Binding-site contacts:
Ligand atom O contacts residue THR96 of chain 1.C at 3.3 Å (h-bond).
Ligand atom OD2 contacts residue THR16 of chain 1.C at 3.0 Å (h-bond).
Ligand atom N contacts residue SER255 of chain 1.A at 3.9 Å.
Ligand atom OD1 contacts residue MET122 of chain 1.C at 4.0 Å.
Ligand atom OD2 contacts residue ALA121 of chain 1.C at 3.6 Å.
Ligand atom CG contacts residue THR96 of chain 1.C at 2.9 Å.
Ligand atom OD1 contacts residue THR96 of chain 1.C at 2.6 Å (h-bond).
Ligand atom CA contacts residue GLN64 of chain 1.C at 4.0 Å.
Ligand atom OD1 contacts residue THR16 of chain 1.C at 3.2 Å (h-bond).
Ligand atom C contacts residue THR16 of chain 1.C at 4.3 Å.
Ligand atom O contacts residue SER63 of chain 1.C at 2.5 Å (h-bond).
Ligand atom OXT contacts residue SER63 of chain 1.C at 2.8 Å (h-bond).
Ligand atom CB contacts residue THR96 of chain 1.C at 3.5 Å.
Ligand atom C contacts residue GLY95 of chain 1.C at 3.5 Å.
Ligand atom OXT contacts residue THR16 of chain 1.C at 3.9 Å.
Ligand atom C contacts residue SER63 of chain 1.C at 3.5 Å.
Ligand atom OXT contacts residue ALA62 of chain 1.C at 3.4 Å.
Ligand atom C contacts residue ASP97 of chain 1.C at 3.9 Å.
Ligand atom O contacts residue GLY95 of chain 1.C at 3.3 Å.
Ligand atom CG contacts residue ALA121 of chain 1.C at 3.8 Å (hydrophobic).
Ligand atom C contacts residue GLY15 of chain 1.C at 4.2 Å.
Ligand atom OD2 contacts residue GLY15 of chain 1.C at 4.0 Å.
Ligand atom OXT contacts residue GLN64 of chain 1.C at 3.8 Å.
Ligand atom OD2 contacts residue THR96 of chain 1.C at 3.0 Å (h-bond).
Ligand atom N contacts residue GLN64 of chain 1.C at 3.0 Å (h-bond).
Ligand atom C contacts residue THR96 of chain 1.C at 4.0 Å.
Ligand atom C contacts residue GLN64 of chain 1.C at 3.7 Å.
Ligand atom CG contacts residue THR16 of chain 1.C at 2.8 Å.
Ligand atom OD1 contacts residue ALA121 of chain 1.C at 3.2 Å (h-bond).
Ligand atom O contacts residue ASP97 of chain 1.C at 3.0 Å (salt-bridge).
Ligand atom CB contacts residue THR16 of chain 1.C at 3.2 Å.
Ligand atom CB contacts residue ASP97 of chain 1.C at 3.5 Å.
Ligand atom CA contacts residue ASP97 of chain 1.C at 3.7 Å.
Ligand atom OXT contacts residue GLY15 of chain 1.C at 3.3 Å.
Ligand atom OXT contacts residue ALA32 of chain 1.C at 4.0 Å.
Ligand atom OD2 contacts residue GLY95 of chain 1.C at 3.3 Å.
Ligand atom O contacts residue GLN64 of chain 1.C at 3.9 Å.
Ligand atom N contacts residue ASP97 of chain 1.C at 2.9 Å (salt-bridge).
Ligand atom OXT contacts residue GLY95 of chain 1.C at 3.4 Å.
Ligand atom CA contacts residue THR16 of chain 1.C at 3.3 Å.

Sequence of chain 1.C:
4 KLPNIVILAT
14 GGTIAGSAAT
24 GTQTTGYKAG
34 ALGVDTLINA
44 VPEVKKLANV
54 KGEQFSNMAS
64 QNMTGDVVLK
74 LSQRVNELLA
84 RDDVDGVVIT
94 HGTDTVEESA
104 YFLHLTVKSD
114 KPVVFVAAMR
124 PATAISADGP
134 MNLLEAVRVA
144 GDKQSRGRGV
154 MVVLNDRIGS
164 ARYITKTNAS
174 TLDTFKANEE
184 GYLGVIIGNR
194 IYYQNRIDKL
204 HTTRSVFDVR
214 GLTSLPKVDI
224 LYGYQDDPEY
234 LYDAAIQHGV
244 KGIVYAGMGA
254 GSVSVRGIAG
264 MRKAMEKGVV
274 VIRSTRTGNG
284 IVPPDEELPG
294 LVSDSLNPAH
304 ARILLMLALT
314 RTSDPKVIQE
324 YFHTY

A protein and the small-molecule ligand that binds it are described below.
Small molecule (SMILES): N[C@@H](CC(=O)O)C(=O)O

Sequence of chain 1.A:
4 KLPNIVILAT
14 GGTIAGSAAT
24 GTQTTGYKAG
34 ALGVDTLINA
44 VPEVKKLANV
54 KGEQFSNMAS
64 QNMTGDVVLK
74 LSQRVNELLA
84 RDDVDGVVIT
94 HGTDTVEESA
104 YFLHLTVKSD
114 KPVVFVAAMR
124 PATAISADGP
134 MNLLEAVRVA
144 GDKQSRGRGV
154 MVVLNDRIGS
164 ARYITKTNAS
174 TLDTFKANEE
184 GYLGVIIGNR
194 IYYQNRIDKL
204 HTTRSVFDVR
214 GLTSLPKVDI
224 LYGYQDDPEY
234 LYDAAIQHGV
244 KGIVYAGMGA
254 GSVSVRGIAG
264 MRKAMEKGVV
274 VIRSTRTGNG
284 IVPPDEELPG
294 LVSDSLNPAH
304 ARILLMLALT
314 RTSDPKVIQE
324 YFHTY